Binding-site contacts:
Ligand atom C4 contacts residue ASN54 of chain 1.C at 4.1 Å.
Ligand atom C8 contacts residue GLN53 of chain 1.C at 3.5 Å.
Ligand atom O5 contacts residue ASN54 of chain 1.C at 2.2 Å (h-bond).
Ligand atom C3 contacts residue ASN54 of chain 1.C at 3.7 Å.
Ligand atom C5 contacts residue ASN54 of chain 1.C at 3.5 Å.
Ligand atom N2 contacts residue ASN54 of chain 1.C at 2.9 Å (h-bond).
Ligand atom C1 contacts residue ASN54 of chain 1.C at 1.4 Å.
Ligand atom C6 contacts residue PHE93 of chain 1.C at 4.3 Å (hydrophobic).
Ligand atom C1 contacts residue PHE93 of chain 1.C at 4.0 Å (hydrophobic).
Ligand atom C6 contacts residue ILE94 of chain 1.C at 4.3 Å (hydrophobic).
Ligand atom N2 contacts residue GLN53 of chain 1.C at 4.2 Å.
Ligand atom C2 contacts residue ASN54 of chain 1.C at 2.3 Å.
Ligand atom O7 contacts residue ASN54 of chain 1.C at 3.0 Å (h-bond).
Ligand atom C6 contacts residue ASN54 of chain 1.C at 4.4 Å.
Ligand atom O5 contacts residue PHE93 of chain 1.C at 3.8 Å.
Ligand atom O7 contacts residue GLN53 of chain 1.C at 4.3 Å.
Ligand atom C7 contacts residue ASN54 of chain 1.C at 3.2 Å.
Ligand atom C7 contacts residue GLN53 of chain 1.C at 4.4 Å.
Ligand atom O6 contacts residue ILE94 of chain 1.C at 4.3 Å.
Ligand atom C5 contacts residue PHE93 of chain 1.C at 3.9 Å (hydrophobic).

A small-molecule ligand and the protein it binds are described below.
Small molecule (SMILES): CC(=O)N[C@@H]1[C@@H](O)[C@H](O)[C@@H](CO)O[C@H]1O

Sequence of chain 1.C:
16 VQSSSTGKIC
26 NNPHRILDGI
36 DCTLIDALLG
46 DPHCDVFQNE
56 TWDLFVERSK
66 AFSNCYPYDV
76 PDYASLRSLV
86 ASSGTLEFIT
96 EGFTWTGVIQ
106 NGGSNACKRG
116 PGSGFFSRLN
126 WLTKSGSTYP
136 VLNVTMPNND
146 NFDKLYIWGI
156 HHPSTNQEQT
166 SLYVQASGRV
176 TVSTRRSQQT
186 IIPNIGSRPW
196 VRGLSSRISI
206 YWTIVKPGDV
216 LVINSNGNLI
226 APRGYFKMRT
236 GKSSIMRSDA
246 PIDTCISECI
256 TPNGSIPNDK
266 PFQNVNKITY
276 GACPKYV